Binding-site contacts:
Ligand atom O7 contacts residue HIS71 of chain 1.A at 3.9 Å.
Ligand atom C8 contacts residue ASN72 of chain 1.A at 3.4 Å.
Ligand atom C7 contacts residue ASN72 of chain 1.A at 3.3 Å.
Ligand atom C4 contacts residue ASN72 of chain 1.A at 4.2 Å.
Ligand atom C2 contacts residue ASN72 of chain 1.A at 2.4 Å.
Ligand atom O5 contacts residue MET104 of chain 1.A at 3.8 Å.
Ligand atom O7 contacts residue ASN72 of chain 1.A at 3.4 Å (h-bond).
Ligand atom C5 contacts residue MET104 of chain 1.A at 4.5 Å (hydrophobic).
Ligand atom O5 contacts residue ASN72 of chain 1.A at 2.4 Å (h-bond).
Ligand atom C3 contacts residue ASN72 of chain 1.A at 3.8 Å.
Ligand atom C1 contacts residue ASN72 of chain 1.A at 1.4 Å.
Ligand atom C5 contacts residue ASN72 of chain 1.A at 3.7 Å.
Ligand atom C6 contacts residue MET104 of chain 1.A at 3.9 Å (hydrophobic).
Ligand atom N2 contacts residue ASN72 of chain 1.A at 2.9 Å (h-bond).
Ligand atom C1 contacts residue THR74 of chain 1.A at 4.1 Å.

Sequence of chain 1.A:
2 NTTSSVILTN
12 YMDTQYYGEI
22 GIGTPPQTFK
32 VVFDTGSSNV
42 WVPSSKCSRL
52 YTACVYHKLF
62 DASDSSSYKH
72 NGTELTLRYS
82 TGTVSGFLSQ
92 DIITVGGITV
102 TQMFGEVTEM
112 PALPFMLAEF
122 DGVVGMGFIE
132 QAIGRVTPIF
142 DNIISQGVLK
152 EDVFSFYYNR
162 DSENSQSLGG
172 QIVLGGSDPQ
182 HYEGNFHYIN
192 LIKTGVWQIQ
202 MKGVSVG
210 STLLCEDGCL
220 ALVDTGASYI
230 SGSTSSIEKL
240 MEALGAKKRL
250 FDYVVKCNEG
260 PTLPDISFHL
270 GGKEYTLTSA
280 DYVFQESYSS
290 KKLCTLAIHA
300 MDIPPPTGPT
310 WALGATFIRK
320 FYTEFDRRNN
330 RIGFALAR

A small-molecule ligand and the protein it binds are described below.
Small molecule (SMILES): CC(=O)N[C@@H]1[C@@H](O)[C@H](O)[C@@H](CO)O[C@H]1O